Sequence of chain 2.A:
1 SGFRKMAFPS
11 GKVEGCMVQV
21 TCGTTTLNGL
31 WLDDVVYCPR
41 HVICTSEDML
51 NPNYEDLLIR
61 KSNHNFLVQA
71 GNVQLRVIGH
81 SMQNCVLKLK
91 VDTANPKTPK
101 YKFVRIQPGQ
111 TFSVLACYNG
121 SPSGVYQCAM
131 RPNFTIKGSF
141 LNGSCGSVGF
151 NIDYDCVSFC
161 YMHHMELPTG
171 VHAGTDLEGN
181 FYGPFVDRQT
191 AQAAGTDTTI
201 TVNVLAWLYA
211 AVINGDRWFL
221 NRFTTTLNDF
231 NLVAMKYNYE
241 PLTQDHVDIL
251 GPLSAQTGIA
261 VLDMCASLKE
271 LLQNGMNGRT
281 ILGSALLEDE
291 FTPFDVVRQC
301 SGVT

Binding-site contacts:
Ligand atom C16 contacts residue PHE140 of chain 2.A at 3.6 Å (hydrophobic).
Ligand atom C9 contacts residue MET49 of chain 2.A at 3.5 Å (hydrophobic).
Ligand atom O contacts residue ASN142 of chain 2.A at 3.3 Å (h-bond).
Ligand atom C12 contacts residue HIS41 of chain 2.A at 3.5 Å.
Ligand atom C18 contacts residue CYS145 of chain 2.A at 3.7 Å (hydrophobic).
Ligand atom O1 contacts residue GLU166 of chain 2.A at 2.9 Å (salt-bridge).
Ligand atom F contacts residue MET165 of chain 2.A at 3.3 Å.
Ligand atom C11 contacts residue HIS164 of chain 2.A at 3.8 Å.
Ligand atom O3 contacts residue MET49 of chain 2.A at 3.3 Å.
Ligand atom N2 contacts residue HIS163 of chain 2.A at 2.6 Å (h-bond).
Ligand atom C17 contacts residue GLU166 of chain 2.A at 3.8 Å.
Ligand atom C16 contacts residue LEU141 of chain 2.A at 3.5 Å (hydrophobic).
Ligand atom C17 contacts residue LEU141 of chain 2.A at 3.7 Å (hydrophobic).
Ligand atom C18 contacts residue HIS163 of chain 2.A at 3.4 Å.
Ligand atom O2 contacts residue GLN189 of chain 2.A at 2.7 Å.
Ligand atom F contacts residue ASP187 of chain 2.A at 3.4 Å.
Ligand atom O2 contacts residue MET49 of chain 2.A at 3.9 Å.
Ligand atom C12 contacts residue MET49 of chain 2.A at 3.7 Å (hydrophobic).
Ligand atom F contacts residue HIS41 of chain 2.A at 3.6 Å.
Ligand atom C1 contacts residue GLU166 of chain 2.A at 3.8 Å.
Ligand atom F contacts residue HIS164 of chain 2.A at 3.5 Å.
Ligand atom C9 contacts residue ARG188 of chain 2.A at 3.7 Å.
Ligand atom C10 contacts residue ASP187 of chain 2.A at 3.8 Å.
Ligand atom C8 contacts residue MET49 of chain 2.A at 3.5 Å (hydrophobic).
Ligand atom C10 contacts residue ARG188 of chain 2.A at 3.7 Å.
Ligand atom C11 contacts residue MET165 of chain 2.A at 3.5 Å (hydrophobic).
Ligand atom C17 contacts residue PHE140 of chain 2.A at 3.3 Å (hydrophobic).
Ligand atom C17 contacts residue HIS163 of chain 2.A at 3.6 Å.
Ligand atom C3 contacts residue GLU166 of chain 2.A at 3.3 Å.
Ligand atom C18 contacts residue GLU166 of chain 2.A at 3.5 Å.
Ligand atom C12 contacts residue HIS164 of chain 2.A at 3.5 Å.
Ligand atom C18 contacts residue MET165 of chain 2.A at 3.8 Å (hydrophobic).
Ligand atom C9 contacts residue GLN189 of chain 2.A at 3.9 Å.
Ligand atom C11 contacts residue MET49 of chain 2.A at 3.7 Å (hydrophobic).
Ligand atom C10 contacts residue MET49 of chain 2.A at 3.7 Å (hydrophobic).
Ligand atom C10 contacts residue MET165 of chain 2.A at 3.7 Å (hydrophobic).
Ligand atom N2 contacts residue GLU166 of chain 2.A at 3.7 Å.
Ligand atom O1 contacts residue MET165 of chain 2.A at 3.4 Å.
Ligand atom C13 contacts residue MET49 of chain 2.A at 3.6 Å (hydrophobic).
Ligand atom C4 contacts residue GLU166 of chain 2.A at 3.5 Å.

This protein binds this small molecule.
Small molecule (SMILES): O=C(Nc1ccccc1NS(=O)(=O)c1ccc(F)cc1)[C@@H](O)c1cccnc1